The small molecule below binds the protein below.
Small molecule (SMILES): CC(=O)N[C@H]1[C@H](O[C@H]2[C@H](O)[C@@H](NC(C)=O)CO[C@@H]2CO)O[C@H](CO)[C@@H](O)[C@@H]1O

Sequence of chain 3.A:
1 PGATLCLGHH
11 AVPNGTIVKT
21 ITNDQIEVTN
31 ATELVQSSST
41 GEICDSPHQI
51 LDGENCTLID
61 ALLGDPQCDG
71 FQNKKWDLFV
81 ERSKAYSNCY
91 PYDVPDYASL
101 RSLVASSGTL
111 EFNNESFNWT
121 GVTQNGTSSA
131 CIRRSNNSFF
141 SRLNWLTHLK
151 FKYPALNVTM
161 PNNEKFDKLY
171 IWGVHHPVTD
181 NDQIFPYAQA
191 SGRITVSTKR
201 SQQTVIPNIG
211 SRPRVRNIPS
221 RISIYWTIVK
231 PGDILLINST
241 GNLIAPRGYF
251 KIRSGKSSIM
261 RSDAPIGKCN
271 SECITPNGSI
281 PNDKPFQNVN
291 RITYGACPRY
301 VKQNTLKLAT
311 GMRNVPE

Binding-site contacts:
Ligand atom C8 contacts residue SER37 of chain 3.A at 3.8 Å.
Ligand atom C6 contacts residue ASN290 of chain 3.A at 4.1 Å.
Ligand atom C5 contacts residue ASN277 of chain 3.A at 3.6 Å.
Ligand atom C1 contacts residue VAL289 of chain 3.A at 3.7 Å (hydrophobic).
Ligand atom C1 contacts residue ASN277 of chain 3.A at 1.4 Å.
Ligand atom O5 contacts residue ASN290 of chain 3.A at 3.9 Å.
Ligand atom C7 contacts residue ASN277 of chain 3.A at 3.2 Å.
Ligand atom C7 contacts residue VAL289 of chain 3.A at 4.5 Å (hydrophobic).
Ligand atom O7 contacts residue ASN277 of chain 3.A at 3.1 Å (h-bond).
Ligand atom C3 contacts residue VAL289 of chain 3.A at 4.2 Å (hydrophobic).
Ligand atom C5 contacts residue ASN290 of chain 3.A at 4.0 Å.
Ligand atom N2 contacts residue ASN277 of chain 3.A at 2.9 Å (h-bond).
Ligand atom C6 contacts residue GLU69 of chain 3.B at 4.2 Å.
Ligand atom C8 contacts residue VAL289 of chain 3.A at 4.1 Å (hydrophobic).
Ligand atom C8 contacts residue ASN277 of chain 3.A at 4.4 Å.
Ligand atom N2 contacts residue VAL289 of chain 3.A at 3.7 Å.
Ligand atom C8 contacts residue GLU69 of chain 3.B at 4.4 Å.
Ligand atom C4 contacts residue ASN277 of chain 3.A at 4.3 Å.
Ligand atom C1 contacts residue ASN290 of chain 3.A at 4.2 Å.
Ligand atom C2 contacts residue VAL289 of chain 3.A at 4.1 Å (hydrophobic).
Ligand atom C3 contacts residue ASN277 of chain 3.A at 3.8 Å.
Ligand atom O5 contacts residue ASN277 of chain 3.A at 2.4 Å (h-bond).
Ligand atom C2 contacts residue ASN277 of chain 3.A at 2.5 Å.

Sequence of chain 3.B:
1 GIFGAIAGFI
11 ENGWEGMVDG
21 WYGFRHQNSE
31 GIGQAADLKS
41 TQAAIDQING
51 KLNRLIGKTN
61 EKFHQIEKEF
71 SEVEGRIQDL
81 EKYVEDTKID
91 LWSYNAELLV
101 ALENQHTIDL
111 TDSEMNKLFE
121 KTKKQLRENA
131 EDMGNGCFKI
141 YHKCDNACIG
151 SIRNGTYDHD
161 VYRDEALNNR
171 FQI